Sequence of chain 1.B:
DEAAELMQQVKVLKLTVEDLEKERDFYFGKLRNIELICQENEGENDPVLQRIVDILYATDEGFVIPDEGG

This small molecule binds to this protein.
Small molecule (SMILES): C[C@@H](Sc1nnnn1C1CCCC1)C(=O)NCc1ccco1

Binding-site contacts:
Ligand atom C5 contacts residue TYR57 of chain 1.A at 3.6 Å (hydrophobic).
Ligand atom S contacts residue TYR57 of chain 1.A at 4.1 Å.
Ligand atom C6 contacts residue LEU56 of chain 1.A at 3.9 Å (hydrophobic).
Ligand atom N3 contacts residue PHE28 of chain 1.A at 4.5 Å.
Ligand atom C2 contacts residue ARG32 of chain 1.A at 4.4 Å.
Ligand atom C4 contacts residue GLU35 of chain 1.A at 3.6 Å.
Ligand atom C6 contacts residue TYR27 of chain 1.B at 3.9 Å (hydrophobic).
Ligand atom C1 contacts residue ARG32 of chain 1.A at 4.5 Å.
Ligand atom C9 contacts residue THR59 of chain 1.A at 3.7 Å.
Ligand atom O contacts residue THR59 of chain 1.A at 4.2 Å.
Ligand atom N4 contacts residue TYR27 of chain 1.B at 4.0 Å.
Ligand atom C3 contacts residue LEU56 of chain 1.A at 4.1 Å (hydrophobic).
Ligand atom O contacts residue TYR57 of chain 1.A at 4.2 Å.
Ligand atom C4 contacts residue TYR57 of chain 1.A at 4.2 Å (hydrophobic).
Ligand atom C8 contacts residue TYR27 of chain 1.B at 3.5 Å (hydrophobic).
Ligand atom C5 contacts residue GLU35 of chain 1.A at 4.0 Å.
Ligand atom N contacts residue PHE28 of chain 1.A at 4.4 Å.
Ligand atom C2 contacts residue PHE28 of chain 1.A at 4.1 Å (hydrophobic).
Ligand atom C4 contacts residue LEU56 of chain 1.A at 4.0 Å (hydrophobic).
Ligand atom N4 contacts residue THR59 of chain 1.A at 4.4 Å.
Ligand atom C8 contacts residue LEU56 of chain 1.A at 3.1 Å (hydrophobic).
Ligand atom S contacts residue LEU56 of chain 1.A at 3.6 Å (h-bond).
Ligand atom C3 contacts residue LEU31 of chain 1.A at 4.1 Å (hydrophobic).

Sequence of chain 1.A:
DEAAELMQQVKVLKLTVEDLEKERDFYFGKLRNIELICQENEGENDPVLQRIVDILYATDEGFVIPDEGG